This protein binds this small molecule.
Small molecule (SMILES): O=C(Nc1ccnn1-c1ccccc1)c1nc(C2CC2)ccc1Nc1cncnc1

Binding-site contacts:
Ligand atom C22 contacts residue LEU229 of chain 1.D at 3.7 Å (hydrophobic).
Ligand atom C1 contacts residue PHE283 of chain 1.D at 3.7 Å (hydrophobic).
Ligand atom C23 contacts residue THR242 of chain 1.D at 3.9 Å.
Ligand atom N4 contacts residue PHE283 of chain 1.D at 3.6 Å.
Ligand atom N18 contacts residue THR242 of chain 1.D at 3.6 Å.
Ligand atom C7 contacts residue PHE283 of chain 1.D at 3.7 Å (hydrophobic).
Ligand atom N4 contacts residue PHE250 of chain 1.D at 3.9 Å.
Ligand atom N6 contacts residue PHE283 of chain 1.D at 3.5 Å.
Ligand atom N8 contacts residue MET267 of chain 1.D at 3.1 Å (h-bond).
Ligand atom C9 contacts residue MET267 of chain 1.D at 3.5 Å (hydrophobic).
Ligand atom N19 contacts residue ALA243 of chain 1.D at 3.8 Å.
Ligand atom N3 contacts residue MET267 of chain 1.D at 3.1 Å (h-bond).
Ligand atom O17 contacts residue GLN280 of chain 1.D at 3.0 Å (h-bond).
Ligand atom N3 contacts residue PHE283 of chain 1.D at 3.6 Å.
Ligand atom C25 contacts residue GLN280 of chain 1.D at 3.3 Å.
Ligand atom C26 contacts residue PHE283 of chain 1.D at 3.5 Å (hydrophobic).
Ligand atom N6 contacts residue PHE250 of chain 1.D at 3.7 Å.
Ligand atom C28 contacts residue VAL287 of chain 1.D at 3.9 Å (hydrophobic).
Ligand atom C9 contacts residue TYR247 of chain 1.D at 3.4 Å (hydrophobic).
Ligand atom C23 contacts residue ALA243 of chain 1.D at 3.7 Å (hydrophobic).
Ligand atom C5 contacts residue PHE283 of chain 1.D at 3.9 Å (hydrophobic).
Ligand atom C1 contacts residue MET267 of chain 1.D at 3.4 Å (hydrophobic).
Ligand atom C15 contacts residue GLY279 of chain 1.D at 3.7 Å.
Ligand atom C27 contacts residue MET267 of chain 1.D at 3.6 Å (hydrophobic).
Ligand atom C25 contacts residue VAL232 of chain 1.D at 3.7 Å (hydrophobic).
Ligand atom N19 contacts residue VAL232 of chain 1.D at 3.9 Å.
Ligand atom C15 contacts residue MET267 of chain 1.D at 3.4 Å (hydrophobic).
Ligand atom N19 contacts residue THR239 of chain 1.D at 3.6 Å (h-bond).
Ligand atom O17 contacts residue PHE283 of chain 1.D at 3.9 Å.
Ligand atom C9 contacts residue GLN280 of chain 1.D at 3.6 Å.
Ligand atom C23 contacts residue THR239 of chain 1.D at 3.5 Å.
Ligand atom C15 contacts residue TYR247 of chain 1.D at 3.6 Å (hydrophobic).
Ligand atom C23 contacts residue SER231 of chain 1.D at 3.7 Å.
Ligand atom C16 contacts residue MET267 of chain 1.D at 3.6 Å (hydrophobic).
Ligand atom C21 contacts residue VAL232 of chain 1.D at 3.9 Å (hydrophobic).
Ligand atom C2 contacts residue PHE283 of chain 1.D at 3.6 Å (hydrophobic).
Ligand atom C16 contacts residue PHE283 of chain 1.D at 3.4 Å (hydrophobic).
Ligand atom C5 contacts residue PHE250 of chain 1.D at 3.8 Å (hydrophobic).
Ligand atom N18 contacts residue SER231 of chain 1.D at 3.2 Å.
Ligand atom N12 contacts residue PHE283 of chain 1.D at 3.9 Å.

Sequence of chain 1.D:
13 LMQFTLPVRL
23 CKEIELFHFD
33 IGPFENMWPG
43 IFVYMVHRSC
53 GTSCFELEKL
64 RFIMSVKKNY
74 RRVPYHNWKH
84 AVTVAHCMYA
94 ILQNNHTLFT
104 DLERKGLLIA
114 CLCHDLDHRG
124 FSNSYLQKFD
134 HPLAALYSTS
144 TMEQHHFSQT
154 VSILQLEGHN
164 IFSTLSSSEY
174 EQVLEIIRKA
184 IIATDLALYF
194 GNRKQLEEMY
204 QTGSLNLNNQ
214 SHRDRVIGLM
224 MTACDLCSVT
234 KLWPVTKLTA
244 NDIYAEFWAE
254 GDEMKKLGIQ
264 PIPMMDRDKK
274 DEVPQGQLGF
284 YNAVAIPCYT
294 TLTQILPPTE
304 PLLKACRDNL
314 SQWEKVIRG